Sequence of chain 1.J:
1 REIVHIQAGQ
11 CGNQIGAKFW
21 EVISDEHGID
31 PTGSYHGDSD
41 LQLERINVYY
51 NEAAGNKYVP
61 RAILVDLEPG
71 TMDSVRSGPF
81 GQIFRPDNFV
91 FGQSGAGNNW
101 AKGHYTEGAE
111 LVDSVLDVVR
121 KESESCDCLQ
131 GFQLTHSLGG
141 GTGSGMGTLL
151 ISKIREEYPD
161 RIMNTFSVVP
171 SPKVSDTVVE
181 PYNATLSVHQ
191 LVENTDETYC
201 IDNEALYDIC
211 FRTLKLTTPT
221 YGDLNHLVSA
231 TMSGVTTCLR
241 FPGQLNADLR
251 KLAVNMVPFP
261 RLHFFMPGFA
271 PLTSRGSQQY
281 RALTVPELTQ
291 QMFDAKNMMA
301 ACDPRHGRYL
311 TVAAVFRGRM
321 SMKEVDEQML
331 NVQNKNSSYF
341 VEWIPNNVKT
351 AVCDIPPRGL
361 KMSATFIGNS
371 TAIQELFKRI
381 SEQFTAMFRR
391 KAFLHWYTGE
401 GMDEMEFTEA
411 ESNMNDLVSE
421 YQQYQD

Binding-site contacts:
Ligand atom O6 contacts residue ASN225 of chain 1.J at 3.5 Å (h-bond).
Ligand atom O3G contacts residue ASN98 of chain 1.J at 1.8 Å (h-bond).
Ligand atom PB contacts residue GLN10 of chain 1.J at 3.4 Å.
Ligand atom O3B contacts residue THR142 of chain 1.J at 2.9 Å (h-bond).
Ligand atom O2B contacts residue GLN10 of chain 1.J at 2.5 Å (h-bond).
Ligand atom C4 contacts residue CYS11 of chain 1.J at 3.5 Å (hydrophobic).
Ligand atom O2A contacts residue CYS11 of chain 1.J at 3.2 Å (h-bond).
Ligand atom O4' contacts residue SER137 of chain 1.J at 3.3 Å.
Ligand atom O1G contacts residue THR142 of chain 1.J at 3.0 Å.
Ligand atom N1 contacts residue ASN225 of chain 1.J at 3.0 Å (h-bond).
Ligand atom O1B contacts residue GLY9 of chain 1.J at 2.6 Å.
Ligand atom C3' contacts residue GLU180 of chain 1.J at 3.3 Å.
Ligand atom O1B contacts residue GLY143 of chain 1.J at 2.6 Å (h-bond).
Ligand atom O1B contacts residue THR142 of chain 1.J at 2.4 Å (h-bond).
Ligand atom N2 contacts residue ASN225 of chain 1.J at 3.0 Å (h-bond).
Ligand atom PB contacts residue GLY9 of chain 1.J at 3.4 Å.
Ligand atom O2G contacts residue MG1 of chain 1.LA at 2.5 Å.
Ligand atom N3 contacts residue ASN203 of chain 1.J at 3.1 Å (h-bond).
Ligand atom C4' contacts residue SER137 of chain 1.J at 3.1 Å.
Ligand atom PG contacts residue ASN98 of chain 1.J at 3.1 Å.
Ligand atom O1A contacts residue CYS11 of chain 1.J at 2.7 Å (h-bond).
Ligand atom PB contacts residue THR142 of chain 1.J at 3.1 Å.
Ligand atom N1 contacts residue TYR221 of chain 1.J at 3.3 Å.
Ligand atom O2A contacts residue GLN10 of chain 1.J at 2.8 Å.
Ligand atom O3G contacts residue GLY141 of chain 1.J at 3.5 Å.
Ligand atom O3' contacts residue GLU180 of chain 1.J at 2.6 Å (salt-bridge).
Ligand atom C8 contacts residue CYS11 of chain 1.J at 3.4 Å (hydrophobic).
Ligand atom N9 contacts residue CYS11 of chain 1.J at 3.4 Å.
Ligand atom O2B contacts residue GLY9 of chain 1.J at 3.4 Å.
Ligand atom O1A contacts residue GLN10 of chain 1.J at 3.0 Å (h-bond).
Ligand atom C2 contacts residue ASN203 of chain 1.J at 3.4 Å.
Ligand atom O6 contacts residue GLN14 of chain 1.J at 3.3 Å (h-bond).
Ligand atom O1G contacts residue GLY97 of chain 1.J at 3.3 Å (h-bond).
Ligand atom O2' contacts residue ASP176 of chain 1.J at 3.0 Å (salt-bridge).
Ligand atom O1G contacts residue ALA96 of chain 1.J at 2.9 Å.
Ligand atom O2B contacts residue MG1 of chain 1.LA at 2.4 Å.
Ligand atom N2 contacts residue ASN203 of chain 1.J at 2.4 Å (h-bond).
Ligand atom C2' contacts residue ASP176 of chain 1.J at 3.4 Å.
Ligand atom O3G contacts residue GLY97 of chain 1.J at 3.0 Å.
Ligand atom N7 contacts residue CYS11 of chain 1.J at 3.4 Å.

A protein and the small-molecule ligand that binds it are described below.
Small molecule (SMILES): Nc1nc2c(ncn2[C@@H]2O[C@H](CO[P](=O)(O)C[P](=O)(O)OP(=O)(O)O)[C@@H](O)[C@H]2O)c(=O)[nH]1